Binding-site contacts:
Ligand atom CZ contacts residue SER201 of chain 1.B at 3.5 Å.
Ligand atom CB contacts residue TRP68 of chain 1.A at 3.5 Å (hydrophobic).
Ligand atom NZ contacts residue ILE123 of chain 1.B at 3.6 Å.
Ligand atom CE contacts residue GLU149 of chain 1.A at 3.5 Å.
Ligand atom O contacts residue TRP194 of chain 1.B at 3.4 Å.
Ligand atom NH1 contacts residue TRP194 of chain 1.B at 3.4 Å.
Ligand atom CE contacts residue GLU103 of chain 1.A at 3.5 Å.
Ligand atom NH2 contacts residue GLU229 of chain 1.B at 3.3 Å.
Ligand atom NH1 contacts residue ASN198 of chain 1.B at 3.6 Å.
Ligand atom NH1 contacts residue ASN233 of chain 1.B at 3.4 Å (h-bond).
Ligand atom CE contacts residue ASN120 of chain 1.B at 3.3 Å.
Ligand atom CE contacts residue GLU65 of chain 1.A at 3.6 Å.
Ligand atom NH1 contacts residue GLU191 of chain 1.B at 2.9 Å (salt-bridge).
Ligand atom NH1 contacts residue ALA197 of chain 1.B at 3.5 Å.
Ligand atom NH2 contacts residue ASN162 of chain 1.B at 2.8 Å (h-bond).
Ligand atom CB contacts residue SER159 of chain 1.B at 3.5 Å.
Ligand atom C contacts residue SER159 of chain 1.B at 3.6 Å.
Ligand atom NH1 contacts residue GLY160 of chain 1.B at 2.8 Å (h-bond).
Ligand atom NZ contacts residue GLU149 of chain 1.A at 2.8 Å (salt-bridge).
Ligand atom O contacts residue ASN198 of chain 1.B at 3.4 Å (h-bond).
Ligand atom CE contacts residue SER159 of chain 1.B at 3.6 Å.
Ligand atom NH1 contacts residue ASN162 of chain 1.B at 3.1 Å (h-bond).
Ligand atom NE contacts residue SER201 of chain 1.B at 2.8 Å (h-bond).
Ligand atom O contacts residue SER159 of chain 1.B at 3.4 Å.
Ligand atom CD contacts residue GLY160 of chain 1.B at 3.6 Å.
Ligand atom CA contacts residue ARG8 of chain 1.C at 3.4 Å.
Ligand atom NZ contacts residue ASN120 of chain 1.B at 2.9 Å (h-bond).
Ligand atom CD contacts residue SER159 of chain 1.B at 3.6 Å.
Ligand atom NZ contacts residue GLY118 of chain 1.B at 2.8 Å (h-bond).
Ligand atom NZ contacts residue LYS7 of chain 1.C at 3.1 Å (salt-bridge).
Ligand atom NZ contacts residue TRP110 of chain 1.A at 3.3 Å.
Ligand atom CZ contacts residue ASN162 of chain 1.B at 3.4 Å.
Ligand atom O contacts residue TRP194 of chain 1.B at 3.2 Å (h-bond).
Ligand atom NZ contacts residue GLU65 of chain 1.A at 3.3 Å (salt-bridge).
Ligand atom NH2 contacts residue SER201 of chain 1.B at 2.8 Å (h-bond).
Ligand atom CA contacts residue ASN198 of chain 1.B at 3.4 Å.
Ligand atom NH1 contacts residue ILE165 of chain 1.B at 3.5 Å.
Ligand atom NH2 contacts residue ASN233 of chain 1.B at 3.1 Å (h-bond).
Ligand atom CG contacts residue TRP68 of chain 1.A at 3.6 Å (hydrophobic).
Ligand atom CB contacts residue TRP110 of chain 1.A at 3.6 Å (hydrophobic).

Sequence of chain 1.B:
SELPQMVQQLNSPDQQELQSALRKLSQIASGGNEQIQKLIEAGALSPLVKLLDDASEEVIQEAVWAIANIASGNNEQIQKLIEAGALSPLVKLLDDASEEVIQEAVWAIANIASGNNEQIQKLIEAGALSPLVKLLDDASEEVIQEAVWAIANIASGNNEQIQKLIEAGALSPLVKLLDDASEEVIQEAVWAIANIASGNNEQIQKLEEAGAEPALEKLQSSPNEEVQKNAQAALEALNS

Sequence of chain 1.A:
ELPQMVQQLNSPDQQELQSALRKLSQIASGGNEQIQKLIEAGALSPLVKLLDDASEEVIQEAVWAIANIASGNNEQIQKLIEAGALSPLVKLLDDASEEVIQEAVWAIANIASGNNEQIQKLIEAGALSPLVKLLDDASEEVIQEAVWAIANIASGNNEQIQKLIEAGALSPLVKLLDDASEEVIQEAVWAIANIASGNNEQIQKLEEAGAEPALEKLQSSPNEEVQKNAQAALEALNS

Sequence of chain 1.C:
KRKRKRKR

A protein and the small-molecule ligand that binds it are described below.
Small molecule (SMILES): NCCCC[C@H](NC(=O)[C@H](CCCN=C(N)N)NC(=O)[C@H](CCCCN)NC(=O)[C@H](CCCN=C(N)N)NC(=O)[C@@H](N)CCCCN)C(=O)N[C@H](C=O)CCCN=C(N)N